Sequence of chain 4.A:
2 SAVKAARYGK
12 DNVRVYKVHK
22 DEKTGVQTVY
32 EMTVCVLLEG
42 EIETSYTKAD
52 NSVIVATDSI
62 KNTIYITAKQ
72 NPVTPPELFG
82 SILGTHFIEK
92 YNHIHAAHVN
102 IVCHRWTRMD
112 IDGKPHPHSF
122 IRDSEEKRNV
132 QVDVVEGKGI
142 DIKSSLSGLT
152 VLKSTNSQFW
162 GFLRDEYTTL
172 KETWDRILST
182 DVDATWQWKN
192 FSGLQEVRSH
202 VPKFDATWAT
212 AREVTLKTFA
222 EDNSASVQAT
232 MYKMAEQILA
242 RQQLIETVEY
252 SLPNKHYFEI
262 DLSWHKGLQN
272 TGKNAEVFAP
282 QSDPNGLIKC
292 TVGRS

Binding-site contacts:
Ligand atom O2 contacts residue VAL228 of chain 3.A at 2.9 Å (h-bond).
Ligand atom C6 contacts residue GLN229 of chain 3.A at 3.7 Å.
Ligand atom O2 contacts residue PHE160 of chain 3.A at 3.9 Å.
Ligand atom N3 contacts residue ARG177 of chain 3.A at 3.0 Å (salt-bridge).
Ligand atom O2 contacts residue GLN229 of chain 3.A at 3.8 Å.
Ligand atom N3 contacts residue PHE160 of chain 3.A at 3.8 Å.
Ligand atom C2 contacts residue ARG177 of chain 3.A at 3.6 Å.
Ligand atom N8 contacts residue ASP59 of chain 4.A at 3.9 Å.
Ligand atom N8 contacts residue PHE160 of chain 3.A at 3.6 Å.
Ligand atom N9 contacts residue PHE160 of chain 3.A at 3.5 Å.
Ligand atom O6 contacts residue GLN229 of chain 3.A at 2.9 Å (h-bond).
Ligand atom C4 contacts residue ARG177 of chain 3.A at 3.8 Å.
Ligand atom C2 contacts residue VAL228 of chain 3.A at 4.0 Å (hydrophobic).
Ligand atom O6 contacts residue TYR9 of chain 4.A at 3.8 Å.
Ligand atom N7 contacts residue THR58 of chain 4.A at 2.8 Å (h-bond).
Ligand atom N3 contacts residue ASN255 of chain 3.A at 3.4 Å (h-bond).
Ligand atom O6 contacts residue THR58 of chain 4.A at 3.9 Å.
Ligand atom C6 contacts residue PHE160 of chain 3.A at 3.5 Å (hydrophobic).
Ligand atom N8 contacts residue THR58 of chain 4.A at 3.2 Å (h-bond).
Ligand atom N9 contacts residue LEU171 of chain 3.A at 4.0 Å.
Ligand atom N9 contacts residue ARG177 of chain 3.A at 4.0 Å.
Ligand atom O2 contacts residue SER227 of chain 3.A at 3.6 Å.
Ligand atom C5 contacts residue PHE160 of chain 3.A at 3.4 Å (hydrophobic).
Ligand atom O6 contacts residue ILE55 of chain 4.A at 3.5 Å.
Ligand atom O6 contacts residue PHE160 of chain 3.A at 4.1 Å.
Ligand atom N7 contacts residue PHE160 of chain 3.A at 3.6 Å.
Ligand atom N8 contacts residue ALA57 of chain 4.A at 3.7 Å.
Ligand atom C2 contacts residue ASN255 of chain 3.A at 3.9 Å.
Ligand atom N1 contacts residue GLN229 of chain 3.A at 3.0 Å (h-bond).
Ligand atom N8 contacts residue LEU171 of chain 3.A at 3.8 Å.
Ligand atom C4 contacts residue PHE160 of chain 3.A at 3.4 Å (hydrophobic).
Ligand atom C5 contacts residue THR58 of chain 4.A at 4.0 Å.
Ligand atom C4 contacts residue ASN255 of chain 3.A at 3.9 Å.
Ligand atom N1 contacts residue PHE160 of chain 3.A at 3.6 Å.
Ligand atom O2 contacts residue ARG177 of chain 3.A at 2.8 Å (salt-bridge).
Ligand atom C2 contacts residue PHE160 of chain 3.A at 3.7 Å (hydrophobic).
Ligand atom C2 contacts residue GLN229 of chain 3.A at 3.8 Å.
Ligand atom N9 contacts residue THR58 of chain 4.A at 3.9 Å.
Ligand atom N7 contacts residue ALA57 of chain 4.A at 3.5 Å.
Ligand atom O2 contacts residue ASN255 of chain 3.A at 4.1 Å.

Sequence of chain 3.A:
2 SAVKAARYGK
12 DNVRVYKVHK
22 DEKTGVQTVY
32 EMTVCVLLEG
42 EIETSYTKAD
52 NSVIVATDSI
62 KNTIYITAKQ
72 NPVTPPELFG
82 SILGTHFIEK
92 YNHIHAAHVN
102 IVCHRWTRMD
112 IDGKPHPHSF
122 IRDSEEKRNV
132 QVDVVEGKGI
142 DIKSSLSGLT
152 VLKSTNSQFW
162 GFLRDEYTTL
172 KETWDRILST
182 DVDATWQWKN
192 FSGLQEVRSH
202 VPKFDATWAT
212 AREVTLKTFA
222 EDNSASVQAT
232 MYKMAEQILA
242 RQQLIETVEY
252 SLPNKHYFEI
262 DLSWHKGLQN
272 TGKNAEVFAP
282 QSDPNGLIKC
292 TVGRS

The protein below binds the small molecule below.
Small molecule (SMILES): O=c1[nH]c(=O)c2nn[nH]c2[nH]1